The small molecule below binds the protein below.
Small molecule (SMILES): Nc1nc2[nH]cnc2c(=O)[nH]1

Sequence of chain 2.A:
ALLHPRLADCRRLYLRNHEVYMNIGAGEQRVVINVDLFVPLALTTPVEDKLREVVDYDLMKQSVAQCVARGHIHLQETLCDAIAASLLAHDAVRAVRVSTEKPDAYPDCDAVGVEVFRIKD

Sequence of chain 4.A:
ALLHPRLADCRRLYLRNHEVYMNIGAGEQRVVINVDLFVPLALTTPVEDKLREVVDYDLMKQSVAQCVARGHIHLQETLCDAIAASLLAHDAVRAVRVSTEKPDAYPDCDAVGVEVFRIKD

Binding-site contacts:
Ligand atom N1 contacts residue TYR75 of chain 2.A at 3.4 Å.
Ligand atom N2 contacts residue GLU95 of chain 4.A at 2.7 Å (salt-bridge).
Ligand atom N2 contacts residue VAL72 of chain 2.A at 3.5 Å.
Ligand atom N7 contacts residue TYR75 of chain 2.A at 3.5 Å (h-bond).
Ligand atom C5 contacts residue LEU69 of chain 2.A at 4.0 Å (hydrophobic).
Ligand atom N9 contacts residue ASP74 of chain 2.A at 2.9 Å (salt-bridge).
Ligand atom N3 contacts residue LEU69 of chain 2.A at 3.7 Å.
Ligand atom C2 contacts residue ASP74 of chain 2.A at 4.2 Å.
Ligand atom C4 contacts residue LEU69 of chain 2.A at 3.6 Å (hydrophobic).
Ligand atom O6 contacts residue GLN94 of chain 4.A at 2.8 Å (h-bond).
Ligand atom O6 contacts residue GLU95 of chain 4.A at 3.8 Å.
Ligand atom C2 contacts residue VAL72 of chain 2.A at 3.9 Å (hydrophobic).
Ligand atom C4 contacts residue ASP74 of chain 2.A at 3.6 Å.
Ligand atom C8 contacts residue ASP74 of chain 2.A at 4.1 Å.
Ligand atom C2 contacts residue VAL73 of chain 2.A at 3.8 Å (hydrophobic).
Ligand atom O6 contacts residue LEU93 of chain 4.A at 3.3 Å.
Ligand atom N9 contacts residue LEU69 of chain 2.A at 3.8 Å.
Ligand atom C2 contacts residue GLU95 of chain 4.A at 3.5 Å.
Ligand atom N7 contacts residue ALA38 of chain 4.A at 3.9 Å.
Ligand atom C8 contacts residue TYR75 of chain 2.A at 3.8 Å (hydrophobic).
Ligand atom C2 contacts residue TYR75 of chain 2.A at 3.3 Å (hydrophobic).
Ligand atom N2 contacts residue ASP74 of chain 2.A at 4.1 Å.
Ligand atom O6 contacts residue HIS92 of chain 4.A at 4.2 Å.
Ligand atom C6 contacts residue LEU93 of chain 4.A at 3.8 Å (hydrophobic).
Ligand atom C6 contacts residue GLU95 of chain 4.A at 3.8 Å.
Ligand atom N1 contacts residue LEU93 of chain 4.A at 4.1 Å.
Ligand atom N2 contacts residue VAL73 of chain 2.A at 2.8 Å (h-bond).
Ligand atom N9 contacts residue ASP76 of chain 2.A at 4.2 Å.
Ligand atom N3 contacts residue ASP74 of chain 2.A at 3.4 Å.
Ligand atom C4 contacts residue TYR75 of chain 2.A at 3.5 Å (hydrophobic).
Ligand atom N3 contacts residue TYR75 of chain 2.A at 3.0 Å (h-bond).
Ligand atom N9 contacts residue TYR75 of chain 2.A at 3.6 Å.
Ligand atom O6 contacts residue TYR75 of chain 2.A at 3.8 Å.
Ligand atom C5 contacts residue TYR75 of chain 2.A at 3.3 Å (hydrophobic).
Ligand atom C6 contacts residue GLN94 of chain 4.A at 3.9 Å.
Ligand atom N2 contacts residue TYR75 of chain 2.A at 3.6 Å.
Ligand atom C6 contacts residue TYR75 of chain 2.A at 3.4 Å (hydrophobic).
Ligand atom N3 contacts residue VAL73 of chain 2.A at 4.0 Å.
Ligand atom C2 contacts residue LEU69 of chain 2.A at 4.2 Å (hydrophobic).
Ligand atom N1 contacts residue GLU95 of chain 4.A at 2.8 Å (salt-bridge).